The protein below binds the small molecule below.
Small molecule (SMILES): CC(=O)N[C@H]1[C@H](O[C@H]2[C@H](O)[C@@H](NC(C)=O)CO[C@@H]2CO)O[C@H](CO)[C@@H](O[C@@H]2O[C@H](CO)[C@@H](O)[C@H](O)[C@@H]2O)[C@@H]1O

Binding-site contacts:
Ligand atom C4 contacts residue ASP144 of chain 1.A at 4.1 Å.
Ligand atom O6 contacts residue ASP144 of chain 1.A at 3.1 Å (salt-bridge).
Ligand atom O7 contacts residue ASN148 of chain 1.A at 4.2 Å.
Ligand atom C8 contacts residue CYS143 of chain 1.A at 3.9 Å (hydrophobic).
Ligand atom O3 contacts residue ASN148 of chain 1.A at 3.7 Å.
Ligand atom C8 contacts residue ASN148 of chain 1.A at 3.4 Å.
Ligand atom N2 contacts residue ASN108 of chain 1.A at 3.0 Å (h-bond).
Ligand atom O3 contacts residue PHE118 of chain 1.A at 4.3 Å.
Ligand atom C3 contacts residue ASN108 of chain 1.A at 3.8 Å.
Ligand atom C3 contacts residue PHE118 of chain 1.A at 3.8 Å (hydrophobic).
Ligand atom C8 contacts residue ASP144 of chain 1.A at 3.9 Å.
Ligand atom C3 contacts residue ASP144 of chain 1.A at 3.5 Å.
Ligand atom C5 contacts residue ASN108 of chain 1.A at 3.7 Å.
Ligand atom N2 contacts residue PHE118 of chain 1.A at 3.5 Å.
Ligand atom C2 contacts residue ASN108 of chain 1.A at 2.5 Å.
Ligand atom C5 contacts residue ASP144 of chain 1.A at 4.1 Å.
Ligand atom O7 contacts residue ASP144 of chain 1.A at 2.9 Å (salt-bridge).
Ligand atom O5 contacts residue ASP144 of chain 1.A at 3.6 Å (salt-bridge).
Ligand atom C8 contacts residue TYR142 of chain 1.A at 4.3 Å (hydrophobic).
Ligand atom C7 contacts residue TYR142 of chain 1.A at 4.1 Å (hydrophobic).
Ligand atom C7 contacts residue PHE118 of chain 1.A at 4.3 Å (hydrophobic).
Ligand atom C7 contacts residue CYS143 of chain 1.A at 4.2 Å (hydrophobic).
Ligand atom C2 contacts residue PHE118 of chain 1.A at 3.9 Å (hydrophobic).
Ligand atom C7 contacts residue ASP144 of chain 1.A at 3.6 Å.
Ligand atom N2 contacts residue ASN148 of chain 1.A at 4.1 Å.
Ligand atom C6 contacts residue ASP144 of chain 1.A at 3.7 Å.
Ligand atom N2 contacts residue ASP144 of chain 1.A at 3.8 Å.
Ligand atom O7 contacts residue ASN108 of chain 1.A at 3.8 Å.
Ligand atom C4 contacts residue ASN108 of chain 1.A at 4.2 Å.
Ligand atom C1 contacts residue ASN108 of chain 1.A at 1.4 Å.
Ligand atom C8 contacts residue PHE118 of chain 1.A at 3.6 Å (hydrophobic).
Ligand atom O7 contacts residue TYR142 of chain 1.A at 3.7 Å.
Ligand atom C7 contacts residue ASN148 of chain 1.A at 3.7 Å.
Ligand atom O5 contacts residue ASN108 of chain 1.A at 2.3 Å (h-bond).
Ligand atom C1 contacts residue PHE118 of chain 1.A at 3.9 Å (hydrophobic).
Ligand atom C7 contacts residue ASN108 of chain 1.A at 3.6 Å.
Ligand atom O7 contacts residue CYS143 of chain 1.A at 3.6 Å.
Ligand atom C2 contacts residue ASP144 of chain 1.A at 3.6 Å.
Ligand atom O3 contacts residue ASP144 of chain 1.A at 2.4 Å (salt-bridge).
Ligand atom C8 contacts residue GLY107 of chain 1.A at 4.3 Å.

Sequence of chain 1.A:
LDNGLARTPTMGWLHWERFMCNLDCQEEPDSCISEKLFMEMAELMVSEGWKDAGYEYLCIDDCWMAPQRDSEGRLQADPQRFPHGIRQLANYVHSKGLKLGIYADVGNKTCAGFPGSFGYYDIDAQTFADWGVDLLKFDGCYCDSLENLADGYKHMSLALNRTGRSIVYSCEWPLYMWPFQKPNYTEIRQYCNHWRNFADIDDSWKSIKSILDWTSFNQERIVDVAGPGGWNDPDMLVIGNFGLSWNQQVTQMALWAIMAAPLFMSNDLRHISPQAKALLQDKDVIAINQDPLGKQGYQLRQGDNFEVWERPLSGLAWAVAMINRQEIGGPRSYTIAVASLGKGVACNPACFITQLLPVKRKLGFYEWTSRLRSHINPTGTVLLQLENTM